This protein binds this small molecule.
Small molecule (SMILES): Cc1ccccc1-c1ccc(Oc2ccc(Cl)cc2Cl)c(O)c1

Binding-site contacts:
Ligand atom C8 contacts residue TYR181 of chain 2.A at 3.4 Å (hydrophobic).
Ligand atom C12 contacts residue NAD1 of chain 2.E at 3.5 Å.
Ligand atom C8 contacts residue NAD1 of chain 2.E at 3.5 Å.
Ligand atom O2 contacts residue NAD1 of chain 2.E at 2.6 Å (h-bond).
Ligand atom C3 contacts residue ALA121 of chain 2.A at 3.4 Å (hydrophobic).
Ligand atom C11 contacts residue ILE4 of chain 2.C at 3.7 Å (hydrophobic).
Ligand atom C19 contacts residue TYR171 of chain 2.A at 3.2 Å (hydrophobic).
Ligand atom C22 contacts residue PRO218 of chain 2.A at 3.7 Å (hydrophobic).
Ligand atom C3 contacts residue ALA223 of chain 2.A at 3.6 Å (hydrophobic).
Ligand atom C11 contacts residue ALA224 of chain 2.A at 3.5 Å (hydrophobic).
Ligand atom C20 contacts residue ALA7 of chain 2.C at 3.1 Å (hydrophobic).
Ligand atom C22 contacts residue NAD1 of chain 2.E at 3.2 Å.
Ligand atom CLL2 contacts residue ALA123 of chain 2.A at 3.4 Å.
Ligand atom O1 contacts residue NAD1 of chain 2.E at 3.2 Å.
Ligand atom C7 contacts residue NAD1 of chain 2.E at 3.6 Å.
Ligand atom C19 contacts residue PHE3 of chain 2.C at 2.6 Å (hydrophobic).
Ligand atom C17 contacts residue NAD1 of chain 2.E at 3.7 Å.
Ligand atom C21 contacts residue TYR171 of chain 2.A at 3.1 Å (hydrophobic).
Ligand atom C20 contacts residue TYR171 of chain 2.A at 2.6 Å (hydrophobic).
Ligand atom C9 contacts residue NAD1 of chain 2.E at 3.5 Å.
Ligand atom C23 contacts residue PHE3 of chain 2.C at 2.3 Å (hydrophobic).
Ligand atom CLL1 contacts residue NAD1 of chain 2.E at 3.3 Å.
Ligand atom CLL2 contacts residue VAL126 of chain 2.A at 3.6 Å.
Ligand atom C18 contacts residue PHE3 of chain 2.C at 2.8 Å (hydrophobic).
Ligand atom C7 contacts residue TYR181 of chain 2.A at 3.1 Å (hydrophobic).
Ligand atom C23 contacts residue ILE227 of chain 2.A at 2.6 Å (hydrophobic).
Ligand atom C21 contacts residue PRO218 of chain 2.A at 3.0 Å (hydrophobic).
Ligand atom C10 contacts residue ALA224 of chain 2.A at 3.5 Å (hydrophobic).
Ligand atom C11 contacts residue NAD1 of chain 2.E at 3.1 Å.
Ligand atom C10 contacts residue NAD1 of chain 2.E at 3.3 Å.
Ligand atom C11 contacts residue ILE227 of chain 2.A at 3.8 Å (hydrophobic).
Ligand atom O2 contacts residue TYR181 of chain 2.A at 2.4 Å (h-bond).
Ligand atom CLL1 contacts residue ALA223 of chain 2.A at 3.1 Å.
Ligand atom C2 contacts residue ALA223 of chain 2.A at 3.2 Å (hydrophobic).
Ligand atom C22 contacts residue TYR171 of chain 2.A at 3.4 Å (hydrophobic).
Ligand atom C19 contacts residue ALA7 of chain 2.C at 3.7 Å (hydrophobic).
Ligand atom C23 contacts residue TYR181 of chain 2.A at 3.3 Å (hydrophobic).
Ligand atom CLL1 contacts residue ALA121 of chain 2.A at 3.8 Å.
Ligand atom C20 contacts residue PRO218 of chain 2.A at 3.8 Å (hydrophobic).
Ligand atom C1 contacts residue ALA223 of chain 2.A at 3.8 Å (hydrophobic).

Sequence of chain 2.A:
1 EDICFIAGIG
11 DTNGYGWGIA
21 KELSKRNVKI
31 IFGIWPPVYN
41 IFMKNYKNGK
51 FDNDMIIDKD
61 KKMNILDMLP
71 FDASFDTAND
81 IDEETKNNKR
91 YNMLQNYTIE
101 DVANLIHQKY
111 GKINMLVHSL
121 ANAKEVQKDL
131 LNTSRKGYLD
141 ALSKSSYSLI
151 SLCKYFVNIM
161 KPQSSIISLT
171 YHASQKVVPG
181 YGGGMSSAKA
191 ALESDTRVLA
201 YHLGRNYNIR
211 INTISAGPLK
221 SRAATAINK

Sequence of chain 2.C:
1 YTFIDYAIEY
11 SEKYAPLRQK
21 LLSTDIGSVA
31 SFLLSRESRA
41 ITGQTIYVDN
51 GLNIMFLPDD